Binding-site contacts:
Ligand atom C7 contacts residue SER421 of chain 1.F at 3.6 Å.
Ligand atom N2 contacts residue SER421 of chain 1.F at 4.0 Å.
Ligand atom N2 contacts residue ASN547 of chain 1.F at 2.9 Å (h-bond).
Ligand atom C2 contacts residue ASN547 of chain 1.F at 2.4 Å.
Ligand atom C5 contacts residue ASN547 of chain 1.F at 3.6 Å.
Ligand atom O7 contacts residue SER421 of chain 1.F at 4.2 Å.
Ligand atom O5 contacts residue ASN547 of chain 1.F at 2.3 Å (h-bond).
Ligand atom C4 contacts residue ASN547 of chain 1.F at 4.2 Å.
Ligand atom C8 contacts residue HIS418 of chain 1.F at 4.0 Å.
Ligand atom O3 contacts residue SER421 of chain 1.F at 4.1 Å.
Ligand atom C7 contacts residue ASN547 of chain 1.F at 3.4 Å.
Ligand atom O7 contacts residue ASN547 of chain 1.F at 3.6 Å (h-bond).
Ligand atom C3 contacts residue ASN547 of chain 1.F at 3.8 Å.
Ligand atom C1 contacts residue ASN547 of chain 1.F at 1.4 Å.
Ligand atom C8 contacts residue SER546 of chain 1.F at 3.2 Å.
Ligand atom C7 contacts residue SER546 of chain 1.F at 4.1 Å.
Ligand atom C8 contacts residue SER421 of chain 1.F at 3.1 Å.
Ligand atom C8 contacts residue ASP544 of chain 1.F at 4.0 Å.

Sequence of chain 1.F:
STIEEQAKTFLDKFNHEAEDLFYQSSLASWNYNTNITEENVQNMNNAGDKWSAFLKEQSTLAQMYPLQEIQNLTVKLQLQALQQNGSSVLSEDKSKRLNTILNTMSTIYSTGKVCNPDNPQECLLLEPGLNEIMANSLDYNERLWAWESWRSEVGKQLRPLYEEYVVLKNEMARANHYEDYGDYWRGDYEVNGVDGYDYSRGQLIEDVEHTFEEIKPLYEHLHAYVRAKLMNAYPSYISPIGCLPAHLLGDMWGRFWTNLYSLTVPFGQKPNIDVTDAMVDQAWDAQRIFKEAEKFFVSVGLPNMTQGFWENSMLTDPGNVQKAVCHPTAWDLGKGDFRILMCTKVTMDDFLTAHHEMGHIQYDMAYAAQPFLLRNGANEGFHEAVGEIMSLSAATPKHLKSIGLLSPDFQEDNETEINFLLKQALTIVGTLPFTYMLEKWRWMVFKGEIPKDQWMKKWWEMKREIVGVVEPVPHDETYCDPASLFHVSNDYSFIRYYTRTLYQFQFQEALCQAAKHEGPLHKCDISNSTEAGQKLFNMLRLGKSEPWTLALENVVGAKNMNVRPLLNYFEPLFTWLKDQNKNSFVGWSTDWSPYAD

This protein binds this small molecule.
Small molecule (SMILES): CC(=O)N[C@H]1[C@H](O[C@H]2[C@H](O)[C@@H](NC(C)=O)CO[C@@H]2CO)O[C@H](CO)[C@@H](O)[C@@H]1O